This small molecule binds to this protein.
Small molecule (SMILES): OC[C@H]1O[C@H](O[C@H]2[C@H](O)[C@@H](O)[C@@H](O[C@H]3[C@H](O)[C@@H](O)[C@@H](O)O[C@@H]3CO)O[C@@H]2CO)[C@H](O)[C@@H](O)[C@@H]1O

Binding-site contacts:
Ligand atom C2 contacts residue ASP66 of chain 1.A at 3.4 Å.
Ligand atom O6 contacts residue PRO155 of chain 1.A at 3.4 Å.
Ligand atom O5 contacts residue TYR156 of chain 1.A at 3.2 Å.
Ligand atom C1 contacts residue ASP15 of chain 1.A at 3.7 Å.
Ligand atom O3 contacts residue GLU46 of chain 1.A at 3.2 Å (salt-bridge).
Ligand atom C2 contacts residue TRP231 of chain 1.A at 3.8 Å (hydrophobic).
Ligand atom O1 contacts residue LYS16 of chain 1.A at 3.2 Å (salt-bridge).
Ligand atom O2 contacts residue MET331 of chain 1.A at 3.8 Å.
Ligand atom O6 contacts residue GLU154 of chain 1.A at 2.8 Å (salt-bridge).
Ligand atom O3 contacts residue ASP66 of chain 1.A at 2.5 Å (salt-bridge).
Ligand atom O4 contacts residue GLU45 of chain 1.A at 3.8 Å.
Ligand atom O6 contacts residue PHE157 of chain 1.A at 3.7 Å.
Ligand atom O2 contacts residue LYS16 of chain 1.A at 2.8 Å (salt-bridge).
Ligand atom C3 contacts residue ASP66 of chain 1.A at 3.4 Å.
Ligand atom O3 contacts residue ALA64 of chain 1.A at 3.5 Å.
Ligand atom O3 contacts residue TYR342 of chain 1.A at 3.7 Å.
Ligand atom O2 contacts residue ALA64 of chain 1.A at 3.4 Å.
Ligand atom O4 contacts residue GLU46 of chain 1.A at 2.8 Å (salt-bridge).
Ligand atom O3 contacts residue GLU45 of chain 1.A at 2.7 Å (salt-bridge).
Ligand atom C3 contacts residue TRP63 of chain 1.A at 3.6 Å (hydrophobic).
Ligand atom C2 contacts residue GLU112 of chain 1.A at 3.7 Å.
Ligand atom C4 contacts residue GLU46 of chain 1.A at 3.6 Å.
Ligand atom C6 contacts residue GLU154 of chain 1.A at 3.4 Å.
Ligand atom C2 contacts residue ARG67 of chain 1.A at 3.7 Å.
Ligand atom O2 contacts residue ARG67 of chain 1.A at 2.9 Å (salt-bridge).
Ligand atom C3 contacts residue GLU45 of chain 1.A at 3.2 Å.
Ligand atom C6 contacts residue TRP341 of chain 1.A at 3.8 Å (hydrophobic).
Ligand atom C1 contacts residue TRP341 of chain 1.A at 3.5 Å (hydrophobic).
Ligand atom O3 contacts residue TRP63 of chain 1.A at 3.2 Å (h-bond).
Ligand atom O5 contacts residue TRP341 of chain 1.A at 3.1 Å.
Ligand atom C1 contacts residue TRP231 of chain 1.A at 3.6 Å (hydrophobic).
Ligand atom C1 contacts residue TYR156 of chain 1.A at 3.6 Å (hydrophobic).
Ligand atom O3 contacts residue ARG67 of chain 1.A at 2.8 Å (salt-bridge).
Ligand atom O1 contacts residue ASP15 of chain 1.A at 2.9 Å (salt-bridge).
Ligand atom O6 contacts residue TYR156 of chain 1.A at 3.1 Å (h-bond).
Ligand atom O6 contacts residue ARG345 of chain 1.A at 3.2 Å.
Ligand atom O2 contacts residue ASP66 of chain 1.A at 2.6 Å (salt-bridge).
Ligand atom O2 contacts residue TRP63 of chain 1.A at 3.6 Å (h-bond).
Ligand atom C4 contacts residue TRP341 of chain 1.A at 3.6 Å (hydrophobic).
Ligand atom O2 contacts residue GLU112 of chain 1.A at 3.0 Å (salt-bridge).

Sequence of chain 1.A:
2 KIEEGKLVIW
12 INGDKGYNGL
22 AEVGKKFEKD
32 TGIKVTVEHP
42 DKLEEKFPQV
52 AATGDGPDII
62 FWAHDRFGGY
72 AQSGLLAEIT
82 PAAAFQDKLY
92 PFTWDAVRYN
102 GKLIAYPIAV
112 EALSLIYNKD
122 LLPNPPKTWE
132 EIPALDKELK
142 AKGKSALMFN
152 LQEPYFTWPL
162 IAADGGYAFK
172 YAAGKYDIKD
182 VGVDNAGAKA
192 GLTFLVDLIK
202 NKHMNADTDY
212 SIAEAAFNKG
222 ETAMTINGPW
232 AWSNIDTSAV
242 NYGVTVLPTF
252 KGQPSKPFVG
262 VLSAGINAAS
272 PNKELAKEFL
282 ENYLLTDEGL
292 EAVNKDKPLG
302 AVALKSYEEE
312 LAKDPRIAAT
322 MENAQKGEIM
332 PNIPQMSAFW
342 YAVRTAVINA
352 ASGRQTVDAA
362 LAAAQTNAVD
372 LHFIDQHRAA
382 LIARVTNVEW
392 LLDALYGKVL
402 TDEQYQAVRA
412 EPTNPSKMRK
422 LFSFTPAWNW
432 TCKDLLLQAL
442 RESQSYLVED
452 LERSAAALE